Binding-site contacts:
Ligand atom C7 contacts residue ASN27 of chain 1.B at 3.4 Å.
Ligand atom C4 contacts residue ASN27 of chain 1.B at 4.3 Å.
Ligand atom N2 contacts residue ASN27 of chain 1.B at 3.0 Å (h-bond).
Ligand atom O5 contacts residue ASN27 of chain 1.B at 2.3 Å (h-bond).
Ligand atom C5 contacts residue ASN27 of chain 1.B at 3.5 Å.
Ligand atom C1 contacts residue ASN27 of chain 1.B at 1.4 Å.
Ligand atom O7 contacts residue ASN27 of chain 1.B at 3.3 Å (h-bond).
Ligand atom C2 contacts residue ASN27 of chain 1.B at 2.6 Å.
Ligand atom C3 contacts residue ASN27 of chain 1.B at 3.9 Å.

This protein binds this small molecule.
Small molecule (SMILES): CC(=O)N[C@@H]1[C@@H](O)[C@H](O)[C@@H](CO)O[C@H]1O

Sequence of chain 1.B:
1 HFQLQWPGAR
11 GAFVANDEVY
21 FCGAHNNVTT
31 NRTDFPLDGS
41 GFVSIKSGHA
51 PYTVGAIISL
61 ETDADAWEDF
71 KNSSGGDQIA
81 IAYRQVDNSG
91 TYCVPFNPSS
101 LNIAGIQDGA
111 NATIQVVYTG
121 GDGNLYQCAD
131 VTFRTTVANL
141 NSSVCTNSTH